Sequence of chain 1.C:
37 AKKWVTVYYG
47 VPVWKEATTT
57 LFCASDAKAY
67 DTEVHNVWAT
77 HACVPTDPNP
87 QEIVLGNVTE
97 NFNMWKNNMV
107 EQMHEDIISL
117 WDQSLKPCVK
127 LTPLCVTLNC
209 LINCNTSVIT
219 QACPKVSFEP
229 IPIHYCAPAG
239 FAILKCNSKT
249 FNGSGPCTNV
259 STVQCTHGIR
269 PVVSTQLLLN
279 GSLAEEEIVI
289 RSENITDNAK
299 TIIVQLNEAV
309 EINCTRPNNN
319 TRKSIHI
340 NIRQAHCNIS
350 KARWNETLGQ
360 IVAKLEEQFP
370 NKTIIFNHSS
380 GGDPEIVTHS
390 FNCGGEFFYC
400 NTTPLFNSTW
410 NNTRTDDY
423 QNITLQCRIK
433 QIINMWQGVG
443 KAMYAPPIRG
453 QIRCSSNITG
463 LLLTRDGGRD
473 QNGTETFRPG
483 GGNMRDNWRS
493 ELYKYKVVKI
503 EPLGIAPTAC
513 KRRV

This small molecule binds to this protein.
Small molecule (SMILES): CC(=O)N[C@H]1[C@H](O[C@H]2[C@H](O)[C@@H](NC(C)=O)CO[C@@H]2CO)O[C@H](CO)[C@@H](O[C@@H]2O[C@H](CO)[C@@H](O)[C@H](O)[C@@H]2O)[C@@H]1O

Binding-site contacts:
Ligand atom O5 contacts residue PRO403 of chain 1.C at 3.9 Å.
Ligand atom C8 contacts residue ASN406 of chain 1.C at 4.3 Å.
Ligand atom O3 contacts residue ASP415 of chain 1.C at 4.2 Å.
Ligand atom C8 contacts residue GLN423 of chain 1.C at 4.2 Å.
Ligand atom C2 contacts residue ASP416 of chain 1.C at 3.6 Å.
Ligand atom C5 contacts residue ASN406 of chain 1.C at 3.7 Å.
Ligand atom C6 contacts residue PRO403 of chain 1.C at 3.8 Å (hydrophobic).
Ligand atom C3 contacts residue ASN406 of chain 1.C at 3.8 Å.
Ligand atom C7 contacts residue ASP416 of chain 1.C at 4.0 Å.
Ligand atom C4 contacts residue ASP415 of chain 1.C at 4.5 Å.
Ligand atom C4 contacts residue ASP416 of chain 1.C at 4.3 Å.
Ligand atom C4 contacts residue ASN406 of chain 1.C at 4.2 Å.
Ligand atom N2 contacts residue ASP416 of chain 1.C at 4.2 Å.
Ligand atom C7 contacts residue LYS350 of chain 1.C at 4.5 Å.
Ligand atom O7 contacts residue ASN406 of chain 1.C at 3.2 Å (h-bond).
Ligand atom C3 contacts residue ASP416 of chain 1.C at 4.1 Å.
Ligand atom N2 contacts residue ASN406 of chain 1.C at 2.8 Å (h-bond).
Ligand atom C2 contacts residue ASN406 of chain 1.C at 2.4 Å.
Ligand atom C8 contacts residue ILE425 of chain 1.C at 4.3 Å (hydrophobic).
Ligand atom O4 contacts residue ASP415 of chain 1.C at 4.0 Å.
Ligand atom C8 contacts residue LYS350 of chain 1.C at 4.1 Å.
Ligand atom O7 contacts residue ASP416 of chain 1.C at 3.1 Å (salt-bridge).
Ligand atom O3 contacts residue ASP416 of chain 1.C at 3.8 Å.
Ligand atom C1 contacts residue ASN406 of chain 1.C at 1.4 Å.
Ligand atom C7 contacts residue ASN406 of chain 1.C at 3.2 Å.
Ligand atom O7 contacts residue LYS350 of chain 1.C at 4.4 Å.
Ligand atom O5 contacts residue ASN406 of chain 1.C at 2.4 Å (h-bond).
Ligand atom C3 contacts residue ASP415 of chain 1.C at 3.9 Å.